Sequence of chain 1.B:
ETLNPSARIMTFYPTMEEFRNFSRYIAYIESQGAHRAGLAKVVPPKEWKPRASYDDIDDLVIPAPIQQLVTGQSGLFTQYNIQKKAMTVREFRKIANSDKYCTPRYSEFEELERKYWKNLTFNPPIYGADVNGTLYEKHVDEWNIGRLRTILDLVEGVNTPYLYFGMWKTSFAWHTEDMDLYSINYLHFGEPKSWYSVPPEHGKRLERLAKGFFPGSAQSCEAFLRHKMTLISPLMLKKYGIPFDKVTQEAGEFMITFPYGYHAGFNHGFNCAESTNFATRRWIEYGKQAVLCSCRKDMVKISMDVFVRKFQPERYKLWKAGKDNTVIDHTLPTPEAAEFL

Binding-site contacts:
Ligand atom N contacts residue TYR133 of chain 1.B at 2.7 Å (h-bond).
Ligand atom C5 contacts residue TRP209 of chain 1.B at 3.6 Å (hydrophobic).
Ligand atom C6 contacts residue ZN1 of chain 1.I at 2.9 Å.
Ligand atom C contacts residue PHE186 of chain 1.B at 3.4 Å (hydrophobic).
Ligand atom C11 contacts residue TYR176 of chain 1.B at 3.7 Å (hydrophobic).
Ligand atom C28 contacts residue ZN1 of chain 1.I at 3.4 Å.
Ligand atom O contacts residue PHE186 of chain 1.B at 3.3 Å.
Ligand atom C28 contacts residue GLU191 of chain 1.B at 3.4 Å.
Ligand atom N3 contacts residue HIS189 of chain 1.B at 3.4 Å (h-bond).
Ligand atom C4 contacts residue PHE186 of chain 1.B at 3.5 Å (hydrophobic).
Ligand atom N2 contacts residue HIS277 of chain 1.B at 3.4 Å (h-bond).
Ligand atom C2 contacts residue PHE186 of chain 1.B at 3.9 Å (hydrophobic).
Ligand atom C5 contacts residue HIS277 of chain 1.B at 3.6 Å.
Ligand atom C15 contacts residue ASP136 of chain 1.B at 3.6 Å.
Ligand atom C3 contacts residue PHE186 of chain 1.B at 3.6 Å (hydrophobic).
Ligand atom C28 contacts residue HIS189 of chain 1.B at 3.6 Å.
Ligand atom C1 contacts residue TYR178 of chain 1.B at 3.3 Å (hydrophobic).
Ligand atom C10 contacts residue ASP136 of chain 1.B at 3.8 Å.
Ligand atom C5 contacts residue PHE186 of chain 1.B at 3.7 Å (hydrophobic).
Ligand atom C contacts residue LYS207 of chain 1.B at 3.9 Å.
Ligand atom O contacts residue TYR133 of chain 1.B at 3.2 Å (h-bond).
Ligand atom N6 contacts residue ZN1 of chain 1.I at 2.3 Å.
Ligand atom C7 contacts residue TYR178 of chain 1.B at 3.8 Å (hydrophobic).
Ligand atom C4 contacts residue TRP209 of chain 1.B at 3.6 Å (hydrophobic).
Ligand atom N2 contacts residue HIS189 of chain 1.B at 3.3 Å (h-bond).
Ligand atom N contacts residue TYR178 of chain 1.B at 3.6 Å.
Ligand atom O contacts residue LYS207 of chain 1.B at 2.8 Å (salt-bridge).
Ligand atom C28 contacts residue LYS242 of chain 1.B at 3.8 Å.
Ligand atom C6 contacts residue HIS189 of chain 1.B at 3.6 Å.
Ligand atom N6 contacts residue HIS189 of chain 1.B at 2.9 Å (h-bond).
Ligand atom C5 contacts residue ZN1 of chain 1.I at 3.1 Å.
Ligand atom C1 contacts residue TYR133 of chain 1.B at 3.7 Å (hydrophobic).
Ligand atom C contacts residue TYR133 of chain 1.B at 3.4 Å (hydrophobic).
Ligand atom N6 contacts residue GLU191 of chain 1.B at 3.3 Å (salt-bridge).
Ligand atom C10 contacts residue TYR178 of chain 1.B at 3.5 Å (hydrophobic).
Ligand atom C12 contacts residue TYR176 of chain 1.B at 3.4 Å (hydrophobic).
Ligand atom N3 contacts residue ZN1 of chain 1.I at 3.0 Å.
Ligand atom C8 contacts residue LYS242 of chain 1.B at 3.9 Å.
Ligand atom N2 contacts residue ZN1 of chain 1.I at 2.1 Å.
Ligand atom N1 contacts residue TYR178 of chain 1.B at 3.6 Å.

The small molecule below binds the protein below.
Small molecule (SMILES): O=c1[nH]cnc2c(-n3cc(CCN4CCC(c5ccc(CCN6CCOCC6)cc5)CC4)cn3)nccc12